The small molecule below binds the protein below.
Small molecule (SMILES): Nc1ncnc2c1ncn2[C@@H]1O[C@H](CO)[C@@H](O)[C@H]1O

Binding-site contacts:
Ligand atom C2' contacts residue SO41 of chain 1.P at 3.5 Å.
Ligand atom C2' contacts residue MET180 of chain 1.E at 3.6 Å (hydrophobic).
Ligand atom O2' contacts residue GLU179 of chain 1.E at 3.5 Å.
Ligand atom N7 contacts residue ALA91 of chain 1.E at 3.6 Å.
Ligand atom C2 contacts residue GLU156 of chain 1.E at 3.1 Å.
Ligand atom N6 contacts residue ILE206 of chain 1.E at 3.3 Å.
Ligand atom C4' contacts residue SO41 of chain 1.P at 3.5 Å.
Ligand atom O3' contacts residue GLU181 of chain 1.E at 2.6 Å (salt-bridge).
Ligand atom N3 contacts residue PHE159 of chain 1.E at 3.7 Å.
Ligand atom C2 contacts residue PHE159 of chain 1.E at 3.5 Å (hydrophobic).
Ligand atom O2' contacts residue ARG87 of chain 1.E at 2.9 Å (salt-bridge).
Ligand atom C5 contacts residue GLY92 of chain 1.E at 3.6 Å.
Ligand atom O5' contacts residue ARG44 of chain 1.F at 3.7 Å.
Ligand atom O2' contacts residue GLU181 of chain 1.E at 2.7 Å (salt-bridge).
Ligand atom O2' contacts residue MET180 of chain 1.E at 3.1 Å (h-bond).
Ligand atom C6 contacts residue PHE159 of chain 1.E at 3.4 Å (hydrophobic).
Ligand atom C5' contacts residue HIS5 of chain 1.F at 3.3 Å.
Ligand atom C5 contacts residue PHE159 of chain 1.E at 3.5 Å (hydrophobic).
Ligand atom O4' contacts residue THR90 of chain 1.E at 3.2 Å (h-bond).
Ligand atom C3' contacts residue MET180 of chain 1.E at 3.6 Å (hydrophobic).
Ligand atom O4' contacts residue ARG44 of chain 1.F at 3.5 Å (salt-bridge).
Ligand atom N6 contacts residue ASN204 of chain 1.E at 2.9 Å (h-bond).
Ligand atom C1' contacts residue THR90 of chain 1.E at 3.4 Å.
Ligand atom C8 contacts residue ASN204 of chain 1.E at 3.7 Å.
Ligand atom O2' contacts residue THR90 of chain 1.E at 3.7 Å.
Ligand atom C1' contacts residue SO41 of chain 1.P at 3.3 Å.
Ligand atom C4 contacts residue PHE159 of chain 1.E at 3.6 Å (hydrophobic).
Ligand atom C5' contacts residue PHE159 of chain 1.E at 3.5 Å (hydrophobic).
Ligand atom O2' contacts residue SO41 of chain 1.P at 2.9 Å (h-bond).
Ligand atom O3' contacts residue SO41 of chain 1.P at 2.8 Å (h-bond).
Ligand atom N6 contacts residue GLY92 of chain 1.E at 3.5 Å.
Ligand atom N1 contacts residue PHE159 of chain 1.E at 3.6 Å.
Ligand atom O4' contacts residue SO41 of chain 1.P at 3.3 Å (h-bond).
Ligand atom C8 contacts residue THR90 of chain 1.E at 3.5 Å.
Ligand atom N7 contacts residue GLY92 of chain 1.E at 3.6 Å (h-bond).
Ligand atom N3 contacts residue GLU179 of chain 1.E at 3.6 Å.
Ligand atom N1 contacts residue GLU156 of chain 1.E at 3.3 Å (salt-bridge).
Ligand atom N7 contacts residue ASN204 of chain 1.E at 2.9 Å (h-bond).
Ligand atom O5' contacts residue HIS5 of chain 1.F at 2.6 Å (h-bond).
Ligand atom C3' contacts residue SO41 of chain 1.P at 3.6 Å.

Sequence of chain 1.F:
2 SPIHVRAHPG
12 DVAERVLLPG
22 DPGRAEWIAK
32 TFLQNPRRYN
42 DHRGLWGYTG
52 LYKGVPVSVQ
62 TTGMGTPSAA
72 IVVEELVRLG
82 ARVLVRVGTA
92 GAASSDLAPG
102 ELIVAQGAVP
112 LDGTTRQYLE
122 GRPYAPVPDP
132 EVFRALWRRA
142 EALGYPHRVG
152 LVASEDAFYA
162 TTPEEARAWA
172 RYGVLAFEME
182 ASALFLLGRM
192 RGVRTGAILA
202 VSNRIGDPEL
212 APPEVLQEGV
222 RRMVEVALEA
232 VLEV

Sequence of chain 1.E:
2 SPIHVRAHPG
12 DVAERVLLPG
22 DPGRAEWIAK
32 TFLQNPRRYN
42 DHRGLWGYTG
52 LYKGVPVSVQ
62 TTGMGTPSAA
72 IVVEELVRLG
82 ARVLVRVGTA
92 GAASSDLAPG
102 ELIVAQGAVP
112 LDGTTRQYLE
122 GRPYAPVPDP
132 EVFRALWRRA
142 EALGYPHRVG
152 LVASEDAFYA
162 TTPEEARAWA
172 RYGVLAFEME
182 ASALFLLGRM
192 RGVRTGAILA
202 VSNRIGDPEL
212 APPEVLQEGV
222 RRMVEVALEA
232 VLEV